Binding-site contacts:
Ligand atom C1 contacts residue ASN107 of chain 1.Q at 1.4 Å.
Ligand atom C7 contacts residue ASN58 of chain 1.U at 3.7 Å.
Ligand atom C8 contacts residue ASP89 of chain 1.V at 3.3 Å.
Ligand atom C3 contacts residue ASN58 of chain 1.U at 4.3 Å.
Ligand atom O4 contacts residue SER54 of chain 1.U at 4.4 Å.
Ligand atom C2 contacts residue ASN107 of chain 1.Q at 2.5 Å.
Ligand atom C3 contacts residue ASN107 of chain 1.Q at 3.8 Å.
Ligand atom O3 contacts residue ASN58 of chain 1.U at 3.8 Å.
Ligand atom C5 contacts residue ASN107 of chain 1.Q at 3.7 Å.
Ligand atom C8 contacts residue ASN107 of chain 1.Q at 4.5 Å.
Ligand atom C7 contacts residue THR94 of chain 1.V at 4.0 Å.
Ligand atom C4 contacts residue ASN107 of chain 1.Q at 4.3 Å.
Ligand atom C6 contacts residue GLY55 of chain 1.U at 4.5 Å.
Ligand atom O6 contacts residue THR115 of chain 1.U at 4.0 Å.
Ligand atom C8 contacts residue PHE114 of chain 1.U at 3.6 Å (hydrophobic).
Ligand atom O4 contacts residue GLY55 of chain 1.U at 4.4 Å.
Ligand atom O6 contacts residue GLY55 of chain 1.U at 4.2 Å.
Ligand atom C7 contacts residue ASN107 of chain 1.Q at 3.4 Å.
Ligand atom O7 contacts residue THR94 of chain 1.V at 2.8 Å (h-bond).
Ligand atom N2 contacts residue PHE114 of chain 1.U at 4.5 Å.
Ligand atom O7 contacts residue PRO93 of chain 1.V at 4.4 Å.
Ligand atom C7 contacts residue ASP89 of chain 1.V at 4.3 Å.
Ligand atom C5 contacts residue GLY55 of chain 1.U at 4.4 Å.
Ligand atom C3 contacts residue THR94 of chain 1.V at 4.3 Å.
Ligand atom N2 contacts residue ASN107 of chain 1.Q at 2.9 Å (h-bond).
Ligand atom O7 contacts residue ASN58 of chain 1.U at 2.7 Å (h-bond).
Ligand atom O7 contacts residue ARG92 of chain 1.V at 4.4 Å.
Ligand atom C6 contacts residue THR115 of chain 1.U at 3.8 Å.
Ligand atom N2 contacts residue ASN58 of chain 1.U at 4.2 Å.
Ligand atom O5 contacts residue ASN107 of chain 1.Q at 2.4 Å (h-bond).
Ligand atom O7 contacts residue ASN107 of chain 1.Q at 3.6 Å.
Ligand atom C2 contacts residue ASN58 of chain 1.U at 3.8 Å.

Sequence of chain 1.V:
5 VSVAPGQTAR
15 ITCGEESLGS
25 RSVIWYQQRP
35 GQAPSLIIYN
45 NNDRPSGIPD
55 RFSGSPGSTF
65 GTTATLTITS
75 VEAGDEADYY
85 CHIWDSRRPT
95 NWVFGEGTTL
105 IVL

Sequence of chain 1.Q:
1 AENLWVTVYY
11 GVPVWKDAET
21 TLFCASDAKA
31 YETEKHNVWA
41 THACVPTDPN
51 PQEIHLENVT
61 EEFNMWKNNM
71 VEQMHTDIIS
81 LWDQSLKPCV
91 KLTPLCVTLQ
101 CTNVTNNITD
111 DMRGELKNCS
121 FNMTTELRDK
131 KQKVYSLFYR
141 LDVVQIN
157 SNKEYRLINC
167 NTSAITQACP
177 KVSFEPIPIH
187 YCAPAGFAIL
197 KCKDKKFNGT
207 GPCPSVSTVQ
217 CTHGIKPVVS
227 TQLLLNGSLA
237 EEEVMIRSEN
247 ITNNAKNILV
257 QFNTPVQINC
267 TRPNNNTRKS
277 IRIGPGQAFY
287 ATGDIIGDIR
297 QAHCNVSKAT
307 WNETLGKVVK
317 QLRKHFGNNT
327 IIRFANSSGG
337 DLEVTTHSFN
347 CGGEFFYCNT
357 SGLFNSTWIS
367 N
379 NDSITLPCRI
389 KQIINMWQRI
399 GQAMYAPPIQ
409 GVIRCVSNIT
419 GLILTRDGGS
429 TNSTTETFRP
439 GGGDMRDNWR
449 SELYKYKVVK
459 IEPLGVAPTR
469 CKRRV

Sequence of chain 1.U:
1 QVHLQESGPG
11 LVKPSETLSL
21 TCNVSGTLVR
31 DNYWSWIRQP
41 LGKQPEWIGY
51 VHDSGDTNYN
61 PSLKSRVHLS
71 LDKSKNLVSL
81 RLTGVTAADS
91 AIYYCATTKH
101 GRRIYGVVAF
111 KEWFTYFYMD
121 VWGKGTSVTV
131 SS

This protein binds this small molecule.
Small molecule (SMILES): CC(=O)N[C@H]1[C@H](O[C@H]2[C@H](O)[C@@H](NC(C)=O)CO[C@@H]2CO)O[C@H](CO)[C@@H](O[C@@H]2O[C@H](CO)[C@@H](O)[C@H](O)[C@@H]2O)[C@@H]1O